Sequence of chain 1.T:
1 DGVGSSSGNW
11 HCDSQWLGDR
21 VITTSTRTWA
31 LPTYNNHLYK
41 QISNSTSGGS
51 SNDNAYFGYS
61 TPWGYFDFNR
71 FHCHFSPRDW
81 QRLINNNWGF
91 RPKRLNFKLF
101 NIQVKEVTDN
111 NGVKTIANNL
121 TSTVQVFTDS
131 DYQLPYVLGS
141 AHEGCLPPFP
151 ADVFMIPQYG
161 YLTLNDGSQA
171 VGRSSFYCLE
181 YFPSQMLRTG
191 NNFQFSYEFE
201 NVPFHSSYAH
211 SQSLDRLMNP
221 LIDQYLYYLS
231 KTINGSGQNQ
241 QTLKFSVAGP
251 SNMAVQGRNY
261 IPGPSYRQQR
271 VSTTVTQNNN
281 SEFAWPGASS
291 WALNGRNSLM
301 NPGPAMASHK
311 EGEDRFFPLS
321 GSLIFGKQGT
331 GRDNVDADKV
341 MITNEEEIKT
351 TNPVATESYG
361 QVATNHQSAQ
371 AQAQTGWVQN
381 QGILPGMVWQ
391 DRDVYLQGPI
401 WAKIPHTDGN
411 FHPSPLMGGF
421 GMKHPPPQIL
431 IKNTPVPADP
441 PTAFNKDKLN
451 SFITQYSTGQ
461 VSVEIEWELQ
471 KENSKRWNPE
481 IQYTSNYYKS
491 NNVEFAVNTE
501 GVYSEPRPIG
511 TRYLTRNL

Sequence of chain 1.LA:
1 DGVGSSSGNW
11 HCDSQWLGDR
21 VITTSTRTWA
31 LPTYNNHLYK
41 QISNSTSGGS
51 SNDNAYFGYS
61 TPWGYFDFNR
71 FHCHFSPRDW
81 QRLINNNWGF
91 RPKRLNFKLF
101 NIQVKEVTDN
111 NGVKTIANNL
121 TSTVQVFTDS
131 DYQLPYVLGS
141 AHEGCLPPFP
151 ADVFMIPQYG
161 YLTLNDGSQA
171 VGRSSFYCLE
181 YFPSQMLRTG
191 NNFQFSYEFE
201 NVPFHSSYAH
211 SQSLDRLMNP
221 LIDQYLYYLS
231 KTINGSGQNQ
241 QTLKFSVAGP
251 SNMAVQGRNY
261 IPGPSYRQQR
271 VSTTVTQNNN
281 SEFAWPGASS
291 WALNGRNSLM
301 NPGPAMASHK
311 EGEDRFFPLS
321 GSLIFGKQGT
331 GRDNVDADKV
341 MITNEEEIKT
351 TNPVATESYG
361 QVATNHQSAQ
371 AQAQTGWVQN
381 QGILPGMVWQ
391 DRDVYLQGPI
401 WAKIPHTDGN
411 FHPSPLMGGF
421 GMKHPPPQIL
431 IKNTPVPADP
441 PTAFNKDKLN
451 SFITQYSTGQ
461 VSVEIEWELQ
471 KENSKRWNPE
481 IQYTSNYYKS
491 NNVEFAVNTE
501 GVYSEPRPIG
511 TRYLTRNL

Binding-site contacts:
Ligand atom C1 contacts residue ASN252 of chain 1.LA at 4.0 Å.
Ligand atom O1 contacts residue TRP285 of chain 1.T at 3.6 Å.
Ligand atom O6 contacts residue TRP285 of chain 1.T at 3.6 Å (h-bond).
Ligand atom O3 contacts residue TRP285 of chain 1.T at 3.2 Å.
Ligand atom O2 contacts residue VAL255 of chain 1.LA at 4.4 Å.
Ligand atom C6 contacts residue TRP285 of chain 1.T at 3.2 Å (hydrophobic).
Ligand atom O2 contacts residue ASN252 of chain 1.LA at 3.3 Å (h-bond).
Ligand atom C6 contacts residue ASP53 of chain 1.T at 3.6 Å.
Ligand atom C1 contacts residue TRP285 of chain 1.T at 3.9 Å (hydrophobic).
Ligand atom O2 contacts residue TRP285 of chain 1.T at 4.3 Å.
Ligand atom C5 contacts residue TRP285 of chain 1.T at 3.4 Å (hydrophobic).
Ligand atom O5 contacts residue TRP285 of chain 1.T at 3.2 Å.
Ligand atom O5 contacts residue ASP53 of chain 1.T at 4.1 Å.
Ligand atom O1 contacts residue ALA254 of chain 1.LA at 3.8 Å.
Ligand atom C4 contacts residue TRP285 of chain 1.T at 2.8 Å (hydrophobic).
Ligand atom C2 contacts residue ASN252 of chain 1.LA at 4.2 Å.
Ligand atom O4 contacts residue TRP285 of chain 1.T at 1.4 Å.
Ligand atom C3 contacts residue TRP285 of chain 1.T at 3.5 Å (hydrophobic).
Ligand atom C2 contacts residue TRP285 of chain 1.T at 3.4 Å (hydrophobic).
Ligand atom O1 contacts residue ASN252 of chain 1.LA at 3.2 Å (h-bond).
Ligand atom O1 contacts residue VAL255 of chain 1.LA at 3.3 Å.

A protein and the small-molecule ligand that binds it are described below.
Small molecule (SMILES): OC[C@H]1O[C@@H](O)[C@H](O)[C@@H](O)[C@H]1O